Sequence of chain 1.B:
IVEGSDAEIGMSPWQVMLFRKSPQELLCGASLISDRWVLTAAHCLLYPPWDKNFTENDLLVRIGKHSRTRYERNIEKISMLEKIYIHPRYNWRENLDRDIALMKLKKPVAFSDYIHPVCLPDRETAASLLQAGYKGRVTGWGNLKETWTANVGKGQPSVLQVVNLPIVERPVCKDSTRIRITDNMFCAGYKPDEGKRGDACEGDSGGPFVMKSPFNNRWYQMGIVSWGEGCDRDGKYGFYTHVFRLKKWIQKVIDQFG

Binding-site contacts:
Ligand atom OD2 contacts residue THR69 of chain 1.B at 3.9 Å.
Ligand atom OD1 contacts residue ARG68 of chain 1.B at 3.2 Å (salt-bridge).
Ligand atom CE2 contacts residue ARG68 of chain 1.B at 3.5 Å.
Ligand atom CD2 contacts residue ARG68 of chain 1.B at 3.6 Å.
Ligand atom C contacts residue THR69 of chain 1.B at 3.8 Å.
Ligand atom OE1 contacts residue TYR71 of chain 1.B at 3.2 Å (h-bond).
Ligand atom OD1 contacts residue THR69 of chain 1.B at 4.0 Å.
Ligand atom C contacts residue THR69 of chain 1.B at 3.6 Å.
Ligand atom O contacts residue THR69 of chain 1.B at 3.1 Å.
Ligand atom OE1 contacts residue ARG70 of chain 1.B at 3.6 Å.
Ligand atom CD2 contacts residue PHE19 of chain 1.B at 3.5 Å (hydrophobic).
Ligand atom CG2 contacts residue TYR71 of chain 1.B at 3.5 Å (hydrophobic).
Ligand atom CE1 contacts residue ILE78 of chain 1.B at 3.4 Å (hydrophobic).
Ligand atom CZ contacts residue ARG68 of chain 1.B at 3.4 Å.
Ligand atom CB contacts residue PHE19 of chain 1.B at 3.9 Å (hydrophobic).
Ligand atom CE2 contacts residue TYR71 of chain 1.B at 3.7 Å (hydrophobic).
Ligand atom CG2 contacts residue ARG62 of chain 1.B at 3.8 Å.
Ligand atom CB contacts residue THR69 of chain 1.B at 3.4 Å.
Ligand atom CG contacts residue TYR71 of chain 1.B at 3.7 Å (hydrophobic).
Ligand atom OE2 contacts residue TYR71 of chain 1.B at 3.6 Å.
Ligand atom O contacts residue LEU60 of chain 1.B at 3.4 Å.
Ligand atom CD2 contacts residue THR69 of chain 1.B at 3.8 Å.
Ligand atom CD1 contacts residue ILE78 of chain 1.B at 3.7 Å (hydrophobic).
Ligand atom CZ contacts residue LEU26 of chain 1.B at 3.9 Å (hydrophobic).
Ligand atom CD contacts residue TYR71 of chain 1.B at 3.7 Å (hydrophobic).
Ligand atom CA contacts residue THR69 of chain 1.B at 3.6 Å.
Ligand atom CD contacts residue TYR71 of chain 1.B at 3.6 Å (hydrophobic).
Ligand atom CD1 contacts residue LEU60 of chain 1.B at 3.8 Å (hydrophobic).
Ligand atom CB contacts residue TYR71 of chain 1.B at 3.8 Å (hydrophobic).
Ligand atom CG contacts residue ARG68 of chain 1.B at 3.5 Å.
Ligand atom O contacts residue TYR71 of chain 1.B at 4.0 Å.
Ligand atom CG2 contacts residue ILE78 of chain 1.B at 3.7 Å (hydrophobic).
Ligand atom CG contacts residue PHE19 of chain 1.B at 3.7 Å (hydrophobic).
Ligand atom N contacts residue THR69 of chain 1.B at 2.8 Å (h-bond).
Ligand atom CE1 contacts residue ARG68 of chain 1.B at 3.8 Å.
Ligand atom CE2 contacts residue PHE19 of chain 1.B at 4.0 Å (hydrophobic).
Ligand atom CG contacts residue THR69 of chain 1.B at 4.0 Å.
Ligand atom OD2 contacts residue ARG68 of chain 1.B at 2.9 Å (salt-bridge).
Ligand atom CD2 contacts residue ILE78 of chain 1.B at 4.0 Å (hydrophobic).
Ligand atom CA contacts residue THR69 of chain 1.B at 3.7 Å.

This protein binds this small molecule.
Small molecule (SMILES): CC[C@H](C)[C@H](NC(=O)[C@H](CCC(=O)O)NC(=O)[C@H](CCC(=O)O)NC(=O)[C@H](Cc1ccccc1)NC(=O)[C@@H](N)CC(=O)O)C(=O)N1CCC[C@H]1C(=O)N[C@@H](CCC(=O)O)C(=O)N[C@@H](CCC(=O)O)C(=O)N[C@H](C=O)Cc1ccc(O)cc1